Sequence of chain 1.B:
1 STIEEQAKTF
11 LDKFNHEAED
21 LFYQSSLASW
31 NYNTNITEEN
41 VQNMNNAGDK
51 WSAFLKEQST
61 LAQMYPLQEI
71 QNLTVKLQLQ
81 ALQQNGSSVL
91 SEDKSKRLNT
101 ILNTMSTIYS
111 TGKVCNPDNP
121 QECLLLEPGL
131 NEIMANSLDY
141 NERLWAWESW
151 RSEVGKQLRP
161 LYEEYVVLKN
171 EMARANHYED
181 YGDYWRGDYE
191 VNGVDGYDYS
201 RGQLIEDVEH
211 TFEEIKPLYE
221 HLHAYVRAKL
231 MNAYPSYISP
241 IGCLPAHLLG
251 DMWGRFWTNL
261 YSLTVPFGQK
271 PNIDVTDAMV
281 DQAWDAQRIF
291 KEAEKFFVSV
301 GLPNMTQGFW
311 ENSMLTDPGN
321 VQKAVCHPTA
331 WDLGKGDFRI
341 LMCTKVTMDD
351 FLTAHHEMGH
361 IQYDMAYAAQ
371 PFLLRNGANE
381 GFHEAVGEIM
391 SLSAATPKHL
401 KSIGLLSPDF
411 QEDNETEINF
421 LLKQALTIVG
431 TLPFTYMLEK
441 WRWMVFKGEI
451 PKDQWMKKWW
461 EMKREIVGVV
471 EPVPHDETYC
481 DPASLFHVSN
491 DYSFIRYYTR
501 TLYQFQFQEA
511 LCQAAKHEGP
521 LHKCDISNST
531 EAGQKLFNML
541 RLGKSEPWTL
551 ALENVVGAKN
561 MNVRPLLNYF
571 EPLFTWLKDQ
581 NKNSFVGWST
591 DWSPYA

The protein below binds the small molecule below.
Small molecule (SMILES): CC(=O)N[C@@H]1[C@@H](O)[C@H](O)[C@@H](CO)O[C@H]1O

Binding-site contacts:
Ligand atom O5 contacts residue ASN85 of chain 1.B at 2.4 Å (h-bond).
Ligand atom N2 contacts residue GLN63 of chain 1.B at 3.5 Å (h-bond).
Ligand atom N2 contacts residue GLN83 of chain 1.B at 4.1 Å.
Ligand atom O7 contacts residue ASN85 of chain 1.B at 4.2 Å.
Ligand atom C7 contacts residue ASN85 of chain 1.B at 3.8 Å.
Ligand atom C2 contacts residue GLN63 of chain 1.B at 4.1 Å.
Ligand atom C1 contacts residue GLN63 of chain 1.B at 3.7 Å.
Ligand atom C8 contacts residue GLN63 of chain 1.B at 4.5 Å.
Ligand atom C7 contacts residue GLN63 of chain 1.B at 4.5 Å.
Ligand atom C8 contacts residue GLN83 of chain 1.B at 3.2 Å.
Ligand atom C7 contacts residue GLN83 of chain 1.B at 4.2 Å.
Ligand atom N2 contacts residue ASN85 of chain 1.B at 2.9 Å (h-bond).
Ligand atom C5 contacts residue ASN85 of chain 1.B at 3.7 Å.
Ligand atom C3 contacts residue GLN63 of chain 1.B at 3.9 Å.
Ligand atom C4 contacts residue ASN85 of chain 1.B at 4.2 Å.
Ligand atom C1 contacts residue ASN85 of chain 1.B at 1.4 Å.
Ligand atom C5 contacts residue GLN63 of chain 1.B at 4.5 Å.
Ligand atom C2 contacts residue ASN85 of chain 1.B at 2.5 Å.
Ligand atom C3 contacts residue ASN85 of chain 1.B at 3.8 Å.